Binding-site contacts:
Ligand atom O5 contacts residue ASN75 of chain 1.D at 2.5 Å (h-bond).
Ligand atom C7 contacts residue ASN75 of chain 1.D at 3.9 Å.
Ligand atom C1 contacts residue ASN75 of chain 1.D at 1.5 Å.
Ligand atom O7 contacts residue LEU73 of chain 1.D at 4.2 Å.
Ligand atom N2 contacts residue ASN75 of chain 1.D at 2.8 Å (h-bond).
Ligand atom C4 contacts residue ASN75 of chain 1.D at 4.3 Å.
Ligand atom C5 contacts residue ASN75 of chain 1.D at 3.8 Å.
Ligand atom C2 contacts residue ASN75 of chain 1.D at 2.5 Å.
Ligand atom C3 contacts residue ASN75 of chain 1.D at 3.8 Å.

The protein below binds the small molecule below.
Small molecule (SMILES): CC(=O)N[C@@H]1[C@@H](O)[C@H](O)[C@@H](CO)O[C@H]1O

Sequence of chain 1.D:
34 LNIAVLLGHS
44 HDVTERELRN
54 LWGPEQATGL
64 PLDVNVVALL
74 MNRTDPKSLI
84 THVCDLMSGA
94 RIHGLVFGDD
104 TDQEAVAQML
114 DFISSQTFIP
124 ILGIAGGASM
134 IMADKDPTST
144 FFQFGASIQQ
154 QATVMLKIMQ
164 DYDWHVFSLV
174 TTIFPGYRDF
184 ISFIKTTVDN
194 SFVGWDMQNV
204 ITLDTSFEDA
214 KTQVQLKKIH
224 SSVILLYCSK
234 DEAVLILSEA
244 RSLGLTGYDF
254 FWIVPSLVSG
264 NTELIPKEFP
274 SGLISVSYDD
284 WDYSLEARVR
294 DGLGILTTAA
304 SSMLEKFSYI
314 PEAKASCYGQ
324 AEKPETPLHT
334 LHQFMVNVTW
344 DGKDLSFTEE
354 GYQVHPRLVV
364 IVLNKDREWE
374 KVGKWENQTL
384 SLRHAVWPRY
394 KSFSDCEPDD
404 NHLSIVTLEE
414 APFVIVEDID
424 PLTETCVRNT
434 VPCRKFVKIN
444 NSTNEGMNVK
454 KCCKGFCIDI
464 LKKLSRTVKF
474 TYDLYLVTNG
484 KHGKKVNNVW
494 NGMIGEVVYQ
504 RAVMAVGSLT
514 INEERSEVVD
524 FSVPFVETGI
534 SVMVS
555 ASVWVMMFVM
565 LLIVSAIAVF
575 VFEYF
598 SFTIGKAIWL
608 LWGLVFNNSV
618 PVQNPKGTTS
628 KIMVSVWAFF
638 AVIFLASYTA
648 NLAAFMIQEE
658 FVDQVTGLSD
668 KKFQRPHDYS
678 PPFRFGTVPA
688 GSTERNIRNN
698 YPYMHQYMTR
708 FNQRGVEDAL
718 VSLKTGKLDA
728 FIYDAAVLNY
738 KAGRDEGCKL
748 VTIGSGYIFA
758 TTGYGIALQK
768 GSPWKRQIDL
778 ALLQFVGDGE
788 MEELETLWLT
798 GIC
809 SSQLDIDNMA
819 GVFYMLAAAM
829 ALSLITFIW